Sequence of chain 1.B:
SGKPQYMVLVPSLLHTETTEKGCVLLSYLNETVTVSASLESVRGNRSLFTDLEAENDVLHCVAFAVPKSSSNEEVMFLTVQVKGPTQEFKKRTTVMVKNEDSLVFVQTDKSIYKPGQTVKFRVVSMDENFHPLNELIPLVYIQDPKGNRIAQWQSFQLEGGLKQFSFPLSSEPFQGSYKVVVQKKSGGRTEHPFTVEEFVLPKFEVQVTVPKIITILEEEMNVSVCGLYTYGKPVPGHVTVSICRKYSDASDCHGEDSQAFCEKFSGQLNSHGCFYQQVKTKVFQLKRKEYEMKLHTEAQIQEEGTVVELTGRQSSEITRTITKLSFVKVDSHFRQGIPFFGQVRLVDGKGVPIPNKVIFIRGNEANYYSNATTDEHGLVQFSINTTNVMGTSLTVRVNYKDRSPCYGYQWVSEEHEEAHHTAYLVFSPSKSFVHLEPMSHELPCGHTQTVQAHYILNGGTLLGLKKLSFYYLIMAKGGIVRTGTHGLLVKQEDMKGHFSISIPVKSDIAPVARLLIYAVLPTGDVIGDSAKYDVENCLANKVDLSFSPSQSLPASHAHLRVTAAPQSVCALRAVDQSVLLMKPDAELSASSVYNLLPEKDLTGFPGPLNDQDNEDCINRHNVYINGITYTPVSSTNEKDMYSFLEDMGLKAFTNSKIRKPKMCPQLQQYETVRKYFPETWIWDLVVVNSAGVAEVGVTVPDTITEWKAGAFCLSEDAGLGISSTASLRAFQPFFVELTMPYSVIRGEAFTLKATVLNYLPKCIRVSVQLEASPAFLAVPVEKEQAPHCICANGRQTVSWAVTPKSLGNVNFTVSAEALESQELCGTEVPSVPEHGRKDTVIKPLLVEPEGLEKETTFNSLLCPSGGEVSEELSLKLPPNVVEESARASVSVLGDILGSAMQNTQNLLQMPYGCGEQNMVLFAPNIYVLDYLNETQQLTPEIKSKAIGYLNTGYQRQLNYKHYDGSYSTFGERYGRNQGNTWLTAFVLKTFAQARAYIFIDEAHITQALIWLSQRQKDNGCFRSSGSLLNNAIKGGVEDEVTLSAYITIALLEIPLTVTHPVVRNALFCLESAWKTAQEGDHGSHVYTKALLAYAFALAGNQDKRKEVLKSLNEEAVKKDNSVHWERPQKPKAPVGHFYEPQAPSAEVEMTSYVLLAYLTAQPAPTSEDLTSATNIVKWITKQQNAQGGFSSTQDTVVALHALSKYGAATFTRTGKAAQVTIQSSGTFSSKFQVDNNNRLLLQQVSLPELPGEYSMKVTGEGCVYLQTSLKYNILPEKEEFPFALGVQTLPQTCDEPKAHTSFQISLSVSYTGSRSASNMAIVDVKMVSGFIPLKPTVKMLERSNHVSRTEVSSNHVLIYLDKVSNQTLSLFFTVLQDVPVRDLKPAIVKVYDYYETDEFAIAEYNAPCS

A protein and the small-molecule ligand that binds it are described below.
Small molecule (SMILES): CC(=O)N[C@H]1[C@H](O[C@H]2[C@H](O)[C@@H](NC(C)=O)CO[C@@H]2CO)O[C@H](CO)[C@@H](O[C@@H]2O[C@H](CO[C@H]3O[C@H](CO)[C@@H](O)[C@H](O)[C@@H]3O)[C@@H](O)[C@H](O)[C@@H]2O)[C@@H]1O

Binding-site contacts:
Ligand atom O5 contacts residue ASN396 of chain 1.B at 2.4 Å (h-bond).
Ligand atom N2 contacts residue ASN396 of chain 1.B at 2.9 Å (h-bond).
Ligand atom C2 contacts residue ASN396 of chain 1.B at 2.5 Å.
Ligand atom C7 contacts residue ASN396 of chain 1.B at 4.2 Å.
Ligand atom C5 contacts residue ASN396 of chain 1.B at 3.6 Å.
Ligand atom C1 contacts residue ASN396 of chain 1.B at 1.4 Å.
Ligand atom C3 contacts residue ASN396 of chain 1.B at 3.9 Å.
Ligand atom C4 contacts residue ASN396 of chain 1.B at 4.2 Å.